Binding-site contacts:
Ligand atom C2 contacts residue MG1 of chain 1.F at 3.6 Å.
Ligand atom N3A contacts residue SER175 of chain 1.A at 3.5 Å.
Ligand atom O2' contacts residue THR136 of chain 1.A at 3.3 Å (h-bond).
Ligand atom O2' contacts residue ALA132 of chain 1.A at 3.5 Å (h-bond).
Ligand atom O1G contacts residue LYS161 of chain 1.A at 3.4 Å (salt-bridge).
Ligand atom C2 contacts residue ASN135 of chain 1.A at 3.9 Å.
Ligand atom PG contacts residue SER175 of chain 1.A at 3.3 Å.
Ligand atom O1A contacts residue TYR176 of chain 1.A at 2.9 Å (h-bond).
Ligand atom PB contacts residue SER175 of chain 1.A at 3.9 Å.
Ligand atom N1 contacts residue TYR176 of chain 1.A at 3.9 Å.
Ligand atom C5' contacts residue ASP67 of chain 1.A at 3.6 Å.
Ligand atom O1B contacts residue ASP67 of chain 1.A at 3.7 Å.
Ligand atom O3B contacts residue SER175 of chain 1.A at 3.0 Å (h-bond).
Ligand atom O2' contacts residue ASN135 of chain 1.A at 2.8 Å (h-bond).
Ligand atom C1' contacts residue MG1 of chain 1.F at 3.9 Å.
Ligand atom O3G contacts residue LYS161 of chain 1.A at 3.2 Å (salt-bridge).
Ligand atom C5 contacts residue TYR176 of chain 1.A at 3.5 Å (hydrophobic).
Ligand atom C2' contacts residue ASN135 of chain 1.A at 3.3 Å.
Ligand atom O4 contacts residue VAL302 of chain 1.A at 3.7 Å.
Ligand atom O2 contacts residue ASN135 of chain 1.A at 2.8 Å (h-bond).
Ligand atom O1A contacts residue SER174 of chain 1.A at 3.6 Å.
Ligand atom O4' contacts residue PHE52 of chain 1.A at 3.5 Å.
Ligand atom O2B contacts residue LYS157 of chain 1.A at 3.2 Å (salt-bridge).
Ligand atom O2' contacts residue PHE52 of chain 1.A at 3.5 Å.
Ligand atom O3' contacts residue GLY53 of chain 1.A at 3.6 Å.
Ligand atom C4 contacts residue TYR176 of chain 1.A at 3.4 Å (hydrophobic).
Ligand atom O4 contacts residue HIS300 of chain 1.A at 3.0 Å (h-bond).
Ligand atom O3G contacts residue ASN166 of chain 1.A at 3.5 Å (h-bond).
Ligand atom O2 contacts residue MG1 of chain 1.F at 3.8 Å.
Ligand atom N3 contacts residue TYR176 of chain 1.A at 3.5 Å.
Ligand atom PG contacts residue LYS161 of chain 1.A at 3.9 Å.
Ligand atom C2 contacts residue TYR176 of chain 1.A at 3.7 Å (hydrophobic).
Ligand atom C3' contacts residue TYR176 of chain 1.A at 3.8 Å (hydrophobic).
Ligand atom O1A contacts residue SER175 of chain 1.A at 3.3 Å (h-bond).
Ligand atom O3G contacts residue SER175 of chain 1.A at 2.5 Å (h-bond).
Ligand atom N1 contacts residue MG1 of chain 1.F at 3.6 Å.
Ligand atom O3' contacts residue TYR176 of chain 1.A at 3.7 Å.
Ligand atom O5' contacts residue TYR176 of chain 1.A at 3.8 Å.
Ligand atom C6 contacts residue TYR176 of chain 1.A at 3.7 Å (hydrophobic).
Ligand atom O2B contacts residue SER54 of chain 1.A at 3.0 Å (h-bond).

Sequence of chain 1.A:
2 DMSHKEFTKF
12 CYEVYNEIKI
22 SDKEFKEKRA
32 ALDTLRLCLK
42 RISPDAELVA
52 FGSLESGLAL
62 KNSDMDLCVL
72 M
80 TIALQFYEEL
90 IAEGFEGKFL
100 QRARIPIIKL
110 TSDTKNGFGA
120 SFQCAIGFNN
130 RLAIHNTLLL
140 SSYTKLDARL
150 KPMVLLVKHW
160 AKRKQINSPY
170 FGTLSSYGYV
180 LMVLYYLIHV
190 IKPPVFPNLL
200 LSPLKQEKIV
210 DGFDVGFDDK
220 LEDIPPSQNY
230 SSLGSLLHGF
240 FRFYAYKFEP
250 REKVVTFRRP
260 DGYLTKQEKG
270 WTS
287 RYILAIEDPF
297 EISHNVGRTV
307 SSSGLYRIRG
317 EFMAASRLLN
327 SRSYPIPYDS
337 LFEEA

This small molecule binds to this protein.
Small molecule (SMILES): O=c1ccn([C@@H]2O[C@H](COP(=O)(O)NP(=O)(O)OP(=O)(O)O)[C@@H](O)[C@H]2O)c(=O)[nH]1